The protein below binds the small molecule below.
Small molecule (SMILES): CC[C@@H](C(=O)OC)[C@@H]1N=C(c2ccc(Cl)cc2)c2c(sc(C)c2C)-n2c(C)nnc21

Binding-site contacts:
Ligand atom C04 contacts residue HIS92 of chain 1.A at 3.2 Å.
Ligand atom N30 contacts residue VAL94 of chain 1.A at 4.1 Å.
Ligand atom O03 contacts residue ASN88 of chain 1.A at 4.0 Å.
Ligand atom C24 contacts residue HIS92 of chain 1.A at 3.4 Å.
Ligand atom C25 contacts residue HIS92 of chain 1.A at 3.7 Å.
Ligand atom C07 contacts residue TYR45 of chain 1.A at 3.8 Å (hydrophobic).
Ligand atom C28 contacts residue PRO30 of chain 1.A at 3.9 Å (hydrophobic).
Ligand atom N10 contacts residue ASN88 of chain 1.A at 3.0 Å (h-bond).
Ligand atom C05 contacts residue ASN88 of chain 1.A at 3.4 Å.
Ligand atom C12 contacts residue VAL94 of chain 1.A at 3.9 Å (hydrophobic).
Ligand atom C02 contacts residue ASN88 of chain 1.A at 4.1 Å.
Ligand atom S16 contacts residue VAL35 of chain 1.A at 4.1 Å.
Ligand atom C28 contacts residue TRP29 of chain 1.A at 4.0 Å (hydrophobic).
Ligand atom C09 contacts residue ASN88 of chain 1.A at 4.1 Å.
Ligand atom N14 contacts residue VAL94 of chain 1.A at 4.0 Å.
Ligand atom C17 contacts residue PRO30 of chain 1.A at 4.1 Å (hydrophobic).
Ligand atom C20 contacts residue TRP29 of chain 1.A at 3.9 Å (hydrophobic).
Ligand atom S16 contacts residue PRO30 of chain 1.A at 3.4 Å (h-bond).
Ligand atom N30 contacts residue HIS92 of chain 1.A at 4.1 Å.
Ligand atom C29 contacts residue VAL94 of chain 1.A at 3.6 Å (hydrophobic).
Ligand atom N11 contacts residue ASN88 of chain 1.A at 3.7 Å.
Ligand atom C07 contacts residue VAL35 of chain 1.A at 3.9 Å (hydrophobic).
Ligand atom CL1 contacts residue ASP93 of chain 1.A at 3.8 Å.
Ligand atom C28 contacts residue VAL94 of chain 1.A at 4.0 Å (hydrophobic).
Ligand atom CL1 contacts residue MET97 of chain 1.A at 4.1 Å.
Ligand atom C13 contacts residue VAL35 of chain 1.A at 3.9 Å (hydrophobic).
Ligand atom N11 contacts residue CYS84 of chain 1.A at 3.8 Å.
Ligand atom O03 contacts residue HIS92 of chain 1.A at 4.0 Å.
Ligand atom C13 contacts residue PRO30 of chain 1.A at 3.7 Å (hydrophobic).
Ligand atom O01 contacts residue VAL42 of chain 1.A at 4.0 Å.
Ligand atom C06 contacts residue ASN88 of chain 1.A at 4.0 Å.
Ligand atom N10 contacts residue VAL94 of chain 1.A at 4.1 Å.
Ligand atom C13 contacts residue PHE31 of chain 1.A at 3.7 Å (hydrophobic).
Ligand atom C06 contacts residue TYR87 of chain 1.A at 3.6 Å (hydrophobic).
Ligand atom C28 contacts residue MET97 of chain 1.A at 3.9 Å (hydrophobic).
Ligand atom C29 contacts residue PRO30 of chain 1.A at 3.8 Å (hydrophobic).
Ligand atom C07 contacts residue LEU40 of chain 1.A at 3.8 Å (hydrophobic).
Ligand atom C23 contacts residue VAL94 of chain 1.A at 3.9 Å (hydrophobic).
Ligand atom C07 contacts residue VAL42 of chain 1.A at 3.8 Å (hydrophobic).
Ligand atom C12 contacts residue VAL35 of chain 1.A at 3.9 Å (hydrophobic).

Sequence of chain 1.A:
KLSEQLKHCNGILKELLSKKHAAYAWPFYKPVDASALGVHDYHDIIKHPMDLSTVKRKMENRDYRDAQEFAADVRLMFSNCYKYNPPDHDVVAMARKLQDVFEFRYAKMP